The protein below binds the small molecule below.
Small molecule (SMILES): CC(=O)N[C@@H]1[C@@H](O)[C@H](O)[C@@H](CO)O[C@H]1O

Binding-site contacts:
Ligand atom C7 contacts residue GLU269 of chain 1.C at 3.1 Å.
Ligand atom C2 contacts residue GLU269 of chain 1.C at 4.2 Å.
Ligand atom C2 contacts residue GLU270 of chain 1.C at 4.0 Å.
Ligand atom O7 contacts residue GLU269 of chain 1.C at 3.1 Å (salt-bridge).
Ligand atom C3 contacts residue ASN291 of chain 1.C at 3.9 Å.
Ligand atom O7 contacts residue GLU270 of chain 1.C at 4.3 Å.
Ligand atom C8 contacts residue GLU269 of chain 1.C at 3.5 Å.
Ligand atom C7 contacts residue ASN291 of chain 1.C at 3.5 Å.
Ligand atom C4 contacts residue ASN291 of chain 1.C at 4.3 Å.
Ligand atom N2 contacts residue GLU269 of chain 1.C at 3.6 Å.
Ligand atom O5 contacts residue ASN291 of chain 1.C at 2.5 Å (h-bond).
Ligand atom N2 contacts residue ASN291 of chain 1.C at 2.8 Å (h-bond).
Ligand atom C5 contacts residue ASN291 of chain 1.C at 3.8 Å.
Ligand atom C1 contacts residue GLU270 of chain 1.C at 3.8 Å.
Ligand atom C2 contacts residue ASN291 of chain 1.C at 2.5 Å.
Ligand atom O7 contacts residue ASN291 of chain 1.C at 4.2 Å.
Ligand atom C8 contacts residue ASN291 of chain 1.C at 3.0 Å.
Ligand atom O5 contacts residue GLU270 of chain 1.C at 3.6 Å.
Ligand atom O6 contacts residue LYS345 of chain 1.C at 4.0 Å.
Ligand atom C1 contacts residue ASN291 of chain 1.C at 1.5 Å.

Sequence of chain 1.C:
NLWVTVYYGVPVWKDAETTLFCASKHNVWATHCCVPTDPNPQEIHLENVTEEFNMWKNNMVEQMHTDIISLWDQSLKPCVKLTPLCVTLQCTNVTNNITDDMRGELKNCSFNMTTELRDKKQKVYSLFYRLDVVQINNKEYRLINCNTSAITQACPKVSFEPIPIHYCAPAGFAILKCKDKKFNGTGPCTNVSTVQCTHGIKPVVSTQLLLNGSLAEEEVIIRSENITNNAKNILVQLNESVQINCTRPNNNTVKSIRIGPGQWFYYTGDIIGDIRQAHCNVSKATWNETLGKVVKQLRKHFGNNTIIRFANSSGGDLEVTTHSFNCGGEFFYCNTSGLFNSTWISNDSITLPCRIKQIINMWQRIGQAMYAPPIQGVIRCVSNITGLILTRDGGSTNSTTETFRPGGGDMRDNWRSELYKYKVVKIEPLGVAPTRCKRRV